The protein below binds the small molecule below.
Small molecule (SMILES): Nc1ncnc2c1ncn2[C@@H]1O[C@H](COP(=O)(O)OP(=O)(O)OC[C@H]2O[C@H](O)[C@H](O)[C@@H]2O)[C@@H](O)[C@H]1O

Sequence of chain 1.E:
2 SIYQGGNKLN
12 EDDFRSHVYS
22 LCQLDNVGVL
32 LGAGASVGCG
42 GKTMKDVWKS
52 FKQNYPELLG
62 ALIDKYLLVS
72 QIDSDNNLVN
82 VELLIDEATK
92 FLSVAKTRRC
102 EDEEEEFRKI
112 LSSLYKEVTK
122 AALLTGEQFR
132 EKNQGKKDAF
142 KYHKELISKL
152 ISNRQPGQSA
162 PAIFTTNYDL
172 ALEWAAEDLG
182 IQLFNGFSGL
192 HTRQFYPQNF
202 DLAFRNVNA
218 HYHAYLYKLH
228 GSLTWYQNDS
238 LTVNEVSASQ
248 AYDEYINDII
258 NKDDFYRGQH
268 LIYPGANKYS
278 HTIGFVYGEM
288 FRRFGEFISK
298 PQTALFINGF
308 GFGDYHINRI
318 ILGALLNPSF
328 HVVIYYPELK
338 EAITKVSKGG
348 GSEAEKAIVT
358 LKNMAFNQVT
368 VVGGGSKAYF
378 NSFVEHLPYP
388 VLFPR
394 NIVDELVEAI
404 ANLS

Binding-site contacts:
Ligand atom N1 contacts residue TYR376 of chain 1.E at 3.8 Å.
Ligand atom O1D contacts residue ASN81 of chain 1.E at 3.8 Å.
Ligand atom N6 contacts residue GLY35 of chain 1.E at 3.9 Å.
Ligand atom O5D contacts residue THR167 of chain 1.E at 4.1 Å.
Ligand atom C2 contacts residue PHE377 of chain 1.E at 4.1 Å (hydrophobic).
Ligand atom O2D contacts residue ASP311 of chain 1.E at 3.1 Å (salt-bridge).
Ligand atom O2B contacts residue GLY306 of chain 1.E at 3.4 Å (h-bond).
Ligand atom O3D contacts residue HIS227 of chain 1.E at 3.4 Å.
Ligand atom O3A contacts residue ALA34 of chain 1.E at 3.7 Å.
Ligand atom N1 contacts residue GLY35 of chain 1.E at 3.9 Å.
Ligand atom C2 contacts residue TYR376 of chain 1.E at 4.0 Å (hydrophobic).
Ligand atom O5' contacts residue GLY306 of chain 1.E at 3.7 Å.
Ligand atom O4' contacts residue GLY306 of chain 1.E at 3.6 Å.
Ligand atom C4D contacts residue GLU83 of chain 1.E at 4.0 Å.
Ligand atom C6 contacts residue GLY35 of chain 1.E at 3.7 Å.
Ligand atom O4' contacts residue GLY35 of chain 1.E at 4.1 Å.
Ligand atom C5' contacts residue GLY306 of chain 1.E at 4.0 Å.
Ligand atom O1D contacts residue GLY310 of chain 1.E at 3.3 Å (h-bond).
Ligand atom N6 contacts residue TYR376 of chain 1.E at 3.8 Å.
Ligand atom C3D contacts residue HIS227 of chain 1.E at 3.6 Å.
Ligand atom O4D contacts residue GLU83 of chain 1.E at 3.6 Å (salt-bridge).
Ligand atom C4' contacts residue GLY306 of chain 1.E at 3.7 Å.
Ligand atom O3D contacts residue THR167 of chain 1.E at 4.0 Å.
Ligand atom C1D contacts residue ASN81 of chain 1.E at 3.7 Å.
Ligand atom C5 contacts residue GLY35 of chain 1.E at 4.0 Å.
Ligand atom C6 contacts residue TYR376 of chain 1.E at 3.9 Å (hydrophobic).
Ligand atom O2B contacts residue GLY308 of chain 1.E at 3.2 Å (h-bond).
Ligand atom O2A contacts residue MET45 of chain 1.E at 3.5 Å (h-bond).
Ligand atom N1 contacts residue PHE377 of chain 1.E at 3.7 Å.
Ligand atom C2D contacts residue GLU83 of chain 1.E at 3.1 Å.
Ligand atom O2A contacts residue THR44 of chain 1.E at 3.7 Å.
Ligand atom C1D contacts residue GLU83 of chain 1.E at 3.1 Å.
Ligand atom C2 contacts residue ASN305 of chain 1.E at 4.1 Å.
Ligand atom C5D contacts residue GLU83 of chain 1.E at 3.6 Å.
Ligand atom O3D contacts residue PHE307 of chain 1.E at 4.1 Å.
Ligand atom C5 contacts residue TYR376 of chain 1.E at 4.1 Å (hydrophobic).
Ligand atom C3D contacts residue GLU83 of chain 1.E at 3.6 Å.
Ligand atom O2B contacts residue PHE307 of chain 1.E at 3.5 Å.
Ligand atom O2' contacts residue PRO334 of chain 1.E at 3.8 Å.
Ligand atom C4 contacts residue GLY35 of chain 1.E at 4.0 Å.